A small-molecule ligand and the protein it binds are described below.
Small molecule (SMILES): CCC(=O)N1CCN(c2nc(NCCC(=O)N(C)C)nc3cc(-c4ccccc4F)c(Cl)cc23)CC1

Binding-site contacts:
Ligand atom C21 contacts residue GLY61 of chain 1.A at 3.8 Å.
Ligand atom C04 contacts residue VAL104 of chain 1.A at 3.3 Å (hydrophobic).
Ligand atom C12 contacts residue TYR97 of chain 1.A at 3.5 Å (hydrophobic).
Ligand atom C18 contacts residue PRO35 of chain 1.A at 3.7 Å (hydrophobic).
Ligand atom C05 contacts residue VAL104 of chain 1.A at 3.6 Å (hydrophobic).
Ligand atom C19 contacts residue CYS13 of chain 1.A at 1.6 Å (hydrophobic).
Ligand atom C15 contacts residue ALA60 of chain 1.A at 3.5 Å (hydrophobic).
Ligand atom C03 contacts residue MET73 of chain 1.A at 3.7 Å (hydrophobic).
Ligand atom C26 contacts residue HIS96 of chain 1.A at 3.2 Å.
Ligand atom N29 contacts residue HIS96 of chain 1.A at 3.7 Å.
Ligand atom C17 contacts residue ALA60 of chain 1.A at 3.5 Å (hydrophobic).
Ligand atom C28 contacts residue HIS96 of chain 1.A at 3.7 Å.
Ligand atom C10 contacts residue GLY61 of chain 1.A at 3.7 Å.
Ligand atom C18 contacts residue CYS13 of chain 1.A at 2.4 Å (hydrophobic).
Ligand atom O32 contacts residue HIS96 of chain 1.A at 3.2 Å.
Ligand atom N16 contacts residue ALA60 of chain 1.A at 3.1 Å (h-bond).
Ligand atom C34 contacts residue HIS96 of chain 1.A at 3.9 Å.
Ligand atom C04 contacts residue GLN100 of chain 1.A at 3.9 Å.
Ligand atom CL36 contacts residue THR59 of chain 1.A at 3.7 Å.
Ligand atom F01 contacts residue VAL10 of chain 1.A at 3.5 Å.
Ligand atom C17 contacts residue CYS13 of chain 1.A at 3.4 Å (hydrophobic).
Ligand atom C35 contacts residue HIS96 of chain 1.A at 3.9 Å.
Ligand atom C14 contacts residue GLY11 of chain 1.A at 3.3 Å.
Ligand atom O20 contacts residue CYS13 of chain 1.A at 3.4 Å.
Ligand atom N13 contacts residue TYR97 of chain 1.A at 3.7 Å.
Ligand atom C14 contacts residue TYR97 of chain 1.A at 3.3 Å (hydrophobic).
Ligand atom C15 contacts residue GLY61 of chain 1.A at 3.7 Å.
Ligand atom CL36 contacts residue MET73 of chain 1.A at 3.8 Å.
Ligand atom C30 contacts residue HIS96 of chain 1.A at 3.5 Å.
Ligand atom F01 contacts residue TYR97 of chain 1.A at 3.3 Å.
Ligand atom C15 contacts residue GLY11 of chain 1.A at 3.7 Å.
Ligand atom C04 contacts residue MET73 of chain 1.A at 3.8 Å (hydrophobic).
Ligand atom O20 contacts residue GDP1 of chain 1.D at 3.7 Å.
Ligand atom C34 contacts residue TYR97 of chain 1.A at 3.8 Å (hydrophobic).
Ligand atom C03 contacts residue GLN100 of chain 1.A at 3.8 Å.
Ligand atom O20 contacts residue LYS17 of chain 1.A at 2.8 Å (salt-bridge).
Ligand atom N23 contacts residue TYR97 of chain 1.A at 3.6 Å.
Ligand atom N33 contacts residue HIS96 of chain 1.A at 3.1 Å (h-bond).
Ligand atom C21 contacts residue ALA60 of chain 1.A at 3.1 Å (hydrophobic).
Ligand atom C11 contacts residue TYR97 of chain 1.A at 3.7 Å (hydrophobic).

Sequence of chain 1.A:
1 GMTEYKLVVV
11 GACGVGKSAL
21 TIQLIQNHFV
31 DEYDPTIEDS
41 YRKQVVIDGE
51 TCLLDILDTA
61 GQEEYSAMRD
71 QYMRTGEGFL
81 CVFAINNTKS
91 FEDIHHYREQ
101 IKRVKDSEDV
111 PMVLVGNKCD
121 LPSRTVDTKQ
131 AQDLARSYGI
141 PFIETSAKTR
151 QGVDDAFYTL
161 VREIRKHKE